The protein below binds the small molecule below.
Small molecule (SMILES): CO[C@H]1O[C@H](CO)[C@H](O)[C@H](O)[C@H]1O

Binding-site contacts:
Ligand atom C5 contacts residue ASP125 of chain 1.E at 3.9 Å.
Ligand atom O6 contacts residue GLY121 of chain 1.E at 3.9 Å.
Ligand atom O5 contacts residue TYR122 of chain 1.E at 3.0 Å (h-bond).
Ligand atom C5 contacts residue TYR78 of chain 1.E at 3.7 Å (hydrophobic).
Ligand atom C5 contacts residue TYR122 of chain 1.E at 4.0 Å (hydrophobic).
Ligand atom O5 contacts residue GLY121 of chain 1.E at 3.9 Å.
Ligand atom O2 contacts residue GLY1 of chain 1.E at 4.3 Å.
Ligand atom C4 contacts residue ASP125 of chain 1.E at 3.2 Å.
Ligand atom C3 contacts residue TYR78 of chain 1.E at 3.5 Å (hydrophobic).
Ligand atom O4 contacts residue GLY1 of chain 1.E at 3.1 Å (h-bond).
Ligand atom O1 contacts residue TYR122 of chain 1.E at 3.7 Å.
Ligand atom C3 contacts residue GLY1 of chain 1.E at 3.8 Å.
Ligand atom O4 contacts residue TYR122 of chain 1.E at 4.0 Å.
Ligand atom O3 contacts residue GLY1 of chain 1.E at 2.6 Å (h-bond).
Ligand atom O4 contacts residue GLY121 of chain 1.E at 3.5 Å.
Ligand atom C6 contacts residue ASP125 of chain 1.E at 3.5 Å.
Ligand atom O1 contacts residue TYR78 of chain 1.E at 4.1 Å.
Ligand atom C6 contacts residue VAL80 of chain 1.E at 4.2 Å (hydrophobic).
Ligand atom C2 contacts residue TYR78 of chain 1.E at 4.0 Å (hydrophobic).
Ligand atom O6 contacts residue TYR122 of chain 1.E at 3.0 Å (h-bond).
Ligand atom C6 contacts residue TYR78 of chain 1.E at 3.9 Å (hydrophobic).
Ligand atom O4 contacts residue ASP125 of chain 1.E at 2.9 Å (salt-bridge).
Ligand atom C6 contacts residue TRP123 of chain 1.E at 3.7 Å (hydrophobic).
Ligand atom C7 contacts residue TYR78 of chain 1.E at 3.3 Å (hydrophobic).
Ligand atom O6 contacts residue TRP123 of chain 1.E at 3.0 Å (h-bond).
Ligand atom O6 contacts residue VAL80 of chain 1.E at 4.1 Å.
Ligand atom C1 contacts residue TYR122 of chain 1.E at 3.9 Å (hydrophobic).
Ligand atom C7 contacts residue TYR122 of chain 1.E at 3.9 Å (hydrophobic).
Ligand atom O6 contacts residue ASP125 of chain 1.E at 3.1 Å (salt-bridge).
Ligand atom C4 contacts residue TYR78 of chain 1.E at 3.8 Å (hydrophobic).
Ligand atom C6 contacts residue TYR122 of chain 1.E at 3.9 Å (hydrophobic).
Ligand atom C4 contacts residue GLY1 of chain 1.E at 3.9 Å.

Sequence of chain 1.E:
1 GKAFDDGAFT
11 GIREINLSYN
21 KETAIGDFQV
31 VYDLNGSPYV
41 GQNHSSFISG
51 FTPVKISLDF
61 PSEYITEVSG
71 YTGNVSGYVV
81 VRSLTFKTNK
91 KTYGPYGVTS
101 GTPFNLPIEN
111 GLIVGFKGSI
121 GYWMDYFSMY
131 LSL